Sequence of chain 52.G:
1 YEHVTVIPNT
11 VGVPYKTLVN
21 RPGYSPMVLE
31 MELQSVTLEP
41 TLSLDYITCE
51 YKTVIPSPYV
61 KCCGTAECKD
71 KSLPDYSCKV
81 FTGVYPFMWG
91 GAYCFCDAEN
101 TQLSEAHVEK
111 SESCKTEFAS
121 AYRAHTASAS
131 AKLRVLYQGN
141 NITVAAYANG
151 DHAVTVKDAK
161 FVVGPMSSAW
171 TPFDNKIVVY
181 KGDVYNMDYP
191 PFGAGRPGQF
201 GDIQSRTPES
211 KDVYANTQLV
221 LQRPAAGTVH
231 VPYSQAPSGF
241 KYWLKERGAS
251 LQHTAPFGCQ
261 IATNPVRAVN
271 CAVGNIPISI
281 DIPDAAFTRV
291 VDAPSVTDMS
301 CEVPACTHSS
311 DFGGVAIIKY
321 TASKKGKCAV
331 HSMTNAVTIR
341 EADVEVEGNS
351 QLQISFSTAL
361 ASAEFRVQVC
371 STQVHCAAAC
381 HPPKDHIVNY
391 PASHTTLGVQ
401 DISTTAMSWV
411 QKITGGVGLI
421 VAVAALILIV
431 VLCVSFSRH

Binding-site contacts:
Ligand atom C8 contacts residue ASN259 of chain 52.H at 4.4 Å.
Ligand atom C4 contacts residue ASN259 of chain 52.H at 4.2 Å.
Ligand atom O7 contacts residue LYS181 of chain 52.G at 4.2 Å.
Ligand atom O6 contacts residue THR116 of chain 52.G at 3.3 Å.
Ligand atom C6 contacts residue LYS115 of chain 52.G at 4.1 Å.
Ligand atom N2 contacts residue ASN259 of chain 52.H at 2.9 Å (h-bond).
Ligand atom C5 contacts residue THR116 of chain 52.G at 4.5 Å.
Ligand atom C7 contacts residue ASN259 of chain 52.H at 3.1 Å.
Ligand atom C3 contacts residue ASN259 of chain 52.H at 3.8 Å.
Ligand atom O6 contacts residue LYS115 of chain 52.G at 4.2 Å.
Ligand atom O7 contacts residue ASN259 of chain 52.H at 2.9 Å (h-bond).
Ligand atom C5 contacts residue ASN259 of chain 52.H at 3.6 Å.
Ligand atom C2 contacts residue ASN259 of chain 52.H at 2.4 Å.
Ligand atom C6 contacts residue THR116 of chain 52.G at 3.8 Å.
Ligand atom O5 contacts residue THR116 of chain 52.G at 3.9 Å.
Ligand atom C1 contacts residue ASN259 of chain 52.H at 1.4 Å.
Ligand atom O5 contacts residue ASN259 of chain 52.H at 2.3 Å (h-bond).

Sequence of chain 52.H:
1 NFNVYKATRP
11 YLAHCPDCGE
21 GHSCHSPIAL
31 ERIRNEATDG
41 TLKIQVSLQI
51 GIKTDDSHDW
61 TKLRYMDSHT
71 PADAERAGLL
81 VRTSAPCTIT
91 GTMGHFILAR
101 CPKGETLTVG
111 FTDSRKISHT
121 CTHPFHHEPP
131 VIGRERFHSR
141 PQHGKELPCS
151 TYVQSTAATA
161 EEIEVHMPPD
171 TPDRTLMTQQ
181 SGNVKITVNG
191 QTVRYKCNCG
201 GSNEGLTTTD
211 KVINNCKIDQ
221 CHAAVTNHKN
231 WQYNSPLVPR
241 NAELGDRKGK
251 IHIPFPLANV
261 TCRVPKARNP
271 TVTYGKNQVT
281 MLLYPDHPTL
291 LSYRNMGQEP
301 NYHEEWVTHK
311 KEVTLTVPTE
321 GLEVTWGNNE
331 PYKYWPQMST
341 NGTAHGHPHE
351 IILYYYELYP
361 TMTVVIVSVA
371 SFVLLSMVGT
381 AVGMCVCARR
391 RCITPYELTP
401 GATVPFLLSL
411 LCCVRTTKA

This small molecule binds to this protein.
Small molecule (SMILES): CC(=O)N[C@@H]1[C@@H](O)[C@H](O)[C@@H](CO)O[C@H]1O